Sequence of chain 1.C:
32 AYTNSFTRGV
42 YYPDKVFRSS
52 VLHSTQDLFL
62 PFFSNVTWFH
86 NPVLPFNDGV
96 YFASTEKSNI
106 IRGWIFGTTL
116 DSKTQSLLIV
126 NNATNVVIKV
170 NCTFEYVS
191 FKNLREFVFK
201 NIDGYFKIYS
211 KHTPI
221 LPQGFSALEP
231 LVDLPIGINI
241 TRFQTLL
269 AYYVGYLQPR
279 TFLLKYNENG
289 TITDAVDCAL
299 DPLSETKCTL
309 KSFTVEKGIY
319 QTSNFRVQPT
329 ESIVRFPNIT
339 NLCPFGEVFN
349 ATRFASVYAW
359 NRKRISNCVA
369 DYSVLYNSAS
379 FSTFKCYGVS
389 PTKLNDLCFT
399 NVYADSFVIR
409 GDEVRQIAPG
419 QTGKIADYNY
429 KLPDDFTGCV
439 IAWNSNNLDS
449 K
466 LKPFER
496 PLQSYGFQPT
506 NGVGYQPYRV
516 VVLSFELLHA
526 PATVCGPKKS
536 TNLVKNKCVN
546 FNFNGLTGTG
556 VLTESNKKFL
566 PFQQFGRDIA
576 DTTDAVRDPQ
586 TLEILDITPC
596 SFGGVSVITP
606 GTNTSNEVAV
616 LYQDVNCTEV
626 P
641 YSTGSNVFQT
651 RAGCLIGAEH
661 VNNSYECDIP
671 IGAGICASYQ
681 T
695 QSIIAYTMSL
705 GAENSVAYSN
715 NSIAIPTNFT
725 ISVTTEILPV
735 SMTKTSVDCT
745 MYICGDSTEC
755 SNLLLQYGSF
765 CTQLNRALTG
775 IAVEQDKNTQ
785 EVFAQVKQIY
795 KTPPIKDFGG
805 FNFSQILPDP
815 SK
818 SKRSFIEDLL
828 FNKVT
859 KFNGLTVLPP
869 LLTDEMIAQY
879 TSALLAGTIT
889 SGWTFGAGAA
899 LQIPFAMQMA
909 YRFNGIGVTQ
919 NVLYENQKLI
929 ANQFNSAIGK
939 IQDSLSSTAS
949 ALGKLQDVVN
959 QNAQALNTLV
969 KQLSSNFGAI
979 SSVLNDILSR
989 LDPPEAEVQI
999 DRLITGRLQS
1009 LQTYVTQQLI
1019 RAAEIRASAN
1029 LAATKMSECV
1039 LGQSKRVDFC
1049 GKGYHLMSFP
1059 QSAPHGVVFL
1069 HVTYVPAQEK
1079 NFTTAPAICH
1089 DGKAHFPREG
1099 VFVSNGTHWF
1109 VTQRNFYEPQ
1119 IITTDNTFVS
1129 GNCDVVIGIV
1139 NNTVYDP

A small-molecule ligand and the protein it binds are described below.
Small molecule (SMILES): CC(=O)N[C@@H]1[C@@H](O)[C@H](O)[C@@H](CO)O[C@H]1O

Binding-site contacts:
Ligand atom C3 contacts residue ASN66 of chain 1.C at 3.8 Å.
Ligand atom O6 contacts residue ASN35 of chain 1.C at 4.3 Å.
Ligand atom O5 contacts residue ASN66 of chain 1.C at 2.4 Å (h-bond).
Ligand atom C7 contacts residue ASN66 of chain 1.C at 3.5 Å.
Ligand atom N2 contacts residue ASN66 of chain 1.C at 2.9 Å (h-bond).
Ligand atom C4 contacts residue ASN66 of chain 1.C at 4.2 Å.
Ligand atom N2 contacts residue TYR33 of chain 1.C at 4.2 Å.
Ligand atom C6 contacts residue PHE64 of chain 1.C at 4.3 Å (hydrophobic).
Ligand atom C2 contacts residue ASN66 of chain 1.C at 2.5 Å.
Ligand atom O6 contacts residue PHE64 of chain 1.C at 4.4 Å.
Ligand atom O7 contacts residue ASN66 of chain 1.C at 3.8 Å.
Ligand atom C8 contacts residue TYR33 of chain 1.C at 3.7 Å (hydrophobic).
Ligand atom C1 contacts residue ASN66 of chain 1.C at 1.4 Å.
Ligand atom C7 contacts residue TYR33 of chain 1.C at 4.1 Å (hydrophobic).
Ligand atom C5 contacts residue ASN66 of chain 1.C at 3.7 Å.